Sequence of chain 1.C:
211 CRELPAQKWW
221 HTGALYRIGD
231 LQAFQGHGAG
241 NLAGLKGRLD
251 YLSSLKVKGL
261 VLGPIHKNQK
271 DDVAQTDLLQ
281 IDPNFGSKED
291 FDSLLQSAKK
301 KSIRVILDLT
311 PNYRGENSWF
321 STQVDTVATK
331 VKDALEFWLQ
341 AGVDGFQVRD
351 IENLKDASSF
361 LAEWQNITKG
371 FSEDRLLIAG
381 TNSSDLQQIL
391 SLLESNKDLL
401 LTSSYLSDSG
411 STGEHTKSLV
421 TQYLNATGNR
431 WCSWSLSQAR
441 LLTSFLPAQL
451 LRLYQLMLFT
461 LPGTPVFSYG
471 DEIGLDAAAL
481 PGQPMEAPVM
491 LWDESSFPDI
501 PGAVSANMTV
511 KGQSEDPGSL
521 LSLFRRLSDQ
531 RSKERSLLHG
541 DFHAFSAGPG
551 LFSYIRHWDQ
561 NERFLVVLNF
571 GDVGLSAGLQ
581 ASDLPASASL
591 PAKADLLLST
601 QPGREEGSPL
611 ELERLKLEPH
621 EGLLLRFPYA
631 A

Binding-site contacts:
Ligand atom C8 contacts residue MET508 of chain 1.C at 4.3 Å (hydrophobic).
Ligand atom C1 contacts residue ASN507 of chain 1.C at 1.4 Å.
Ligand atom C1 contacts residue SER505 of chain 1.C at 4.2 Å.
Ligand atom C2 contacts residue ASN507 of chain 1.C at 2.5 Å.
Ligand atom O5 contacts residue ASN507 of chain 1.C at 2.4 Å (h-bond).
Ligand atom C4 contacts residue ASN507 of chain 1.C at 4.3 Å.
Ligand atom O6 contacts residue ASN507 of chain 1.C at 4.2 Å.
Ligand atom N2 contacts residue ASN507 of chain 1.C at 3.0 Å (h-bond).
Ligand atom C8 contacts residue ASP476 of chain 1.C at 4.2 Å.
Ligand atom C3 contacts residue ASN507 of chain 1.C at 3.8 Å.
Ligand atom C7 contacts residue ASN507 of chain 1.C at 4.0 Å.
Ligand atom C5 contacts residue ASN507 of chain 1.C at 3.6 Å.
Ligand atom N2 contacts residue MET508 of chain 1.C at 4.1 Å.

A protein and the small-molecule ligand that binds it are described below.
Small molecule (SMILES): CC(=O)N[C@@H]1[C@@H](O)[C@H](O)[C@@H](CO)O[C@H]1O